The protein below binds the small molecule below.
Small molecule (SMILES): CC(=O)N[C@@H]1[C@@H](O)[C@H](O)[C@@H](CO)O[C@H]1O

Sequence of chain 1.C:
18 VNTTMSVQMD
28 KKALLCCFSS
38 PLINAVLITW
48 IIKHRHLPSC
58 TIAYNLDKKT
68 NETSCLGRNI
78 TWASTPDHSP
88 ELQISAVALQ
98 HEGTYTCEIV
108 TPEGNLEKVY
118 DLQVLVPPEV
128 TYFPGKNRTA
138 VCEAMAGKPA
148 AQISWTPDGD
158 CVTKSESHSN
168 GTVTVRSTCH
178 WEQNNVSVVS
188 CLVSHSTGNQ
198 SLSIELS

Binding-site contacts:
Ligand atom C1 contacts residue ASN19 of chain 1.C at 1.4 Å.
Ligand atom N2 contacts residue ASP118 of chain 1.C at 2.8 Å (salt-bridge).
Ligand atom C5 contacts residue ASN19 of chain 1.C at 3.6 Å.
Ligand atom O7 contacts residue ASN19 of chain 1.C at 3.3 Å (h-bond).
Ligand atom O5 contacts residue ASN19 of chain 1.C at 2.3 Å (h-bond).
Ligand atom C4 contacts residue ASN19 of chain 1.C at 4.2 Å.
Ligand atom C7 contacts residue ASP118 of chain 1.C at 3.6 Å.
Ligand atom C2 contacts residue ASP118 of chain 1.C at 3.7 Å.
Ligand atom C1 contacts residue THR21 of chain 1.C at 4.4 Å.
Ligand atom O3 contacts residue ASP118 of chain 1.C at 4.3 Å.
Ligand atom C3 contacts residue ASP118 of chain 1.C at 3.9 Å.
Ligand atom C8 contacts residue ASN19 of chain 1.C at 4.4 Å.
Ligand atom C1 contacts residue ASP118 of chain 1.C at 3.9 Å.
Ligand atom C8 contacts residue ASP118 of chain 1.C at 3.5 Å.
Ligand atom C7 contacts residue ASN19 of chain 1.C at 3.3 Å.
Ligand atom C8 contacts residue THR101 of chain 1.C at 3.5 Å.
Ligand atom C3 contacts residue ASN19 of chain 1.C at 3.8 Å.
Ligand atom C2 contacts residue ASN19 of chain 1.C at 2.5 Å.
Ligand atom N2 contacts residue ASN19 of chain 1.C at 2.9 Å (h-bond).